The protein below binds the small molecule below.
Small molecule (SMILES): CC[C@@H](C=O)NC(=O)[C@H](Cc1ccc(OP(=O)(O)O)cc1)NC(=O)[C@H](Cc1ccc(O)cc1)NC(=O)[C@H](CC(=O)O)NC(C)=O

Binding-site contacts:
Ligand atom CD2 contacts residue PHE182 of chain 1.A at 3.9 Å (hydrophobic).
Ligand atom N contacts residue ASP48 of chain 1.A at 3.1 Å (salt-bridge).
Ligand atom CE2 contacts residue ALA217 of chain 1.A at 3.7 Å (hydrophobic).
Ligand atom CB contacts residue TYR46 of chain 1.A at 3.9 Å (hydrophobic).
Ligand atom P contacts residue GLY220 of chain 1.A at 3.8 Å.
Ligand atom OH contacts residue ASP181 of chain 1.A at 3.0 Å (salt-bridge).
Ligand atom P contacts residue ARG221 of chain 1.A at 3.9 Å.
Ligand atom CD1 contacts residue ALA217 of chain 1.A at 3.9 Å (hydrophobic).
Ligand atom O2P contacts residue ALA217 of chain 1.A at 3.6 Å.
Ligand atom CA contacts residue ASP48 of chain 1.A at 3.5 Å.
Ligand atom O3P contacts residue ARG221 of chain 1.A at 3.0 Å (salt-bridge).
Ligand atom C contacts residue ASP48 of chain 1.A at 3.8 Å.
Ligand atom O3P contacts residue ALA215 of chain 1.A at 3.2 Å.
Ligand atom O contacts residue TYR46 of chain 1.A at 3.6 Å.
Ligand atom CE2 contacts residue GLN262 of chain 1.A at 3.9 Å.
Ligand atom O2P contacts residue GLY220 of chain 1.A at 2.8 Å (h-bond).
Ligand atom O contacts residue PHE182 of chain 1.A at 3.2 Å.
Ligand atom N contacts residue ASP48 of chain 1.A at 3.2 Å (salt-bridge).
Ligand atom O1P contacts residue GLY220 of chain 1.A at 3.6 Å.
Ligand atom CE1 contacts residue ASP181 of chain 1.A at 3.6 Å.
Ligand atom CD2 contacts residue ALA217 of chain 1.A at 3.7 Å (hydrophobic).
Ligand atom CZ contacts residue PHE182 of chain 1.A at 3.8 Å (hydrophobic).
Ligand atom CE1 contacts residue ALA217 of chain 1.A at 3.8 Å (hydrophobic).
Ligand atom N contacts residue TYR46 of chain 1.A at 3.6 Å.
Ligand atom CG contacts residue ALA217 of chain 1.A at 3.8 Å (hydrophobic).
Ligand atom O contacts residue ARG47 of chain 1.A at 3.0 Å (salt-bridge).
Ligand atom O1P contacts residue ARG221 of chain 1.A at 2.9 Å (salt-bridge).
Ligand atom O3P contacts residue SER216 of chain 1.A at 2.8 Å (h-bond).
Ligand atom CE2 contacts residue PHE182 of chain 1.A at 3.8 Å (hydrophobic).
Ligand atom CD1 contacts residue TYR46 of chain 1.A at 3.6 Å (hydrophobic).
Ligand atom O1P contacts residue ALA215 of chain 1.A at 3.6 Å.
Ligand atom CZ contacts residue ALA217 of chain 1.A at 3.7 Å (hydrophobic).
Ligand atom CZ contacts residue ASP181 of chain 1.A at 3.6 Å.
Ligand atom O2P contacts residue ILE219 of chain 1.A at 3.0 Å (h-bond).
Ligand atom O2P contacts residue GLY218 of chain 1.A at 3.3 Å (h-bond).
Ligand atom CD2 contacts residue ASP48 of chain 1.A at 3.9 Å.
Ligand atom P contacts residue ASP181 of chain 1.A at 3.9 Å.
Ligand atom C contacts residue TYR46 of chain 1.A at 3.7 Å (hydrophobic).
Ligand atom CE2 contacts residue ILE219 of chain 1.A at 3.8 Å (hydrophobic).
Ligand atom O3P contacts residue ALA217 of chain 1.A at 3.0 Å (h-bond).

Sequence of chain 1.A:
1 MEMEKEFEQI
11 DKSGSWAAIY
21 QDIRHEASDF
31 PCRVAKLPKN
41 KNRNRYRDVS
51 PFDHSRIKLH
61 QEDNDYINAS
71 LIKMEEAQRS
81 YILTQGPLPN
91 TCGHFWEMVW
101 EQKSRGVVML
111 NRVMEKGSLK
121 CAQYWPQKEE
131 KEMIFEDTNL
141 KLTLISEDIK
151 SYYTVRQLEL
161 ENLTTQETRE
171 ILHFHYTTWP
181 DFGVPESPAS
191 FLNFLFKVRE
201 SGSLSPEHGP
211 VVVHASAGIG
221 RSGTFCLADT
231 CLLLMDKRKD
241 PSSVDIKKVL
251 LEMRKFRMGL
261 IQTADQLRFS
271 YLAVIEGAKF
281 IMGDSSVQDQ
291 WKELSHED